The small molecule below binds the protein below.
Small molecule (SMILES): CC(=O)N[C@H]1[C@H](O[C@H]2[C@H](O)[C@@H](NC(C)=O)CO[C@@H]2CO)O[C@H](CO)[C@@H](O)[C@@H]1O

Binding-site contacts:
Ligand atom O6 contacts residue TYR170 of chain 1.A at 3.3 Å.
Ligand atom C8 contacts residue VAL139 of chain 1.A at 4.0 Å (hydrophobic).
Ligand atom C7 contacts residue ASN153 of chain 1.A at 3.3 Å.
Ligand atom C5 contacts residue ASN153 of chain 1.A at 3.8 Å.
Ligand atom N2 contacts residue ASP325 of chain 1.A at 4.2 Å.
Ligand atom O7 contacts residue ASN153 of chain 1.A at 3.2 Å (h-bond).
Ligand atom C3 contacts residue ASN153 of chain 1.A at 3.9 Å.
Ligand atom C4 contacts residue ASN153 of chain 1.A at 4.4 Å.
Ligand atom O7 contacts residue VAL139 of chain 1.A at 4.2 Å.
Ligand atom N2 contacts residue ASN153 of chain 1.A at 3.0 Å (h-bond).
Ligand atom C8 contacts residue ASP325 of chain 1.A at 4.2 Å.
Ligand atom C1 contacts residue ASN153 of chain 1.A at 1.5 Å.
Ligand atom C7 contacts residue ASN141 of chain 1.A at 3.6 Å.
Ligand atom O5 contacts residue ASN153 of chain 1.A at 2.5 Å (h-bond).
Ligand atom C6 contacts residue TYR170 of chain 1.A at 4.4 Å (hydrophobic).
Ligand atom C8 contacts residue LEU172 of chain 1.A at 3.9 Å (hydrophobic).
Ligand atom C8 contacts residue ASN153 of chain 1.A at 4.4 Å.
Ligand atom O7 contacts residue ASN141 of chain 1.A at 3.1 Å (h-bond).
Ligand atom C8 contacts residue TYR170 of chain 1.A at 3.5 Å (hydrophobic).
Ligand atom C7 contacts residue LEU172 of chain 1.A at 4.5 Å (hydrophobic).
Ligand atom C8 contacts residue ASN141 of chain 1.A at 3.8 Å.
Ligand atom C2 contacts residue ASN153 of chain 1.A at 2.5 Å.

Sequence of chain 1.A:
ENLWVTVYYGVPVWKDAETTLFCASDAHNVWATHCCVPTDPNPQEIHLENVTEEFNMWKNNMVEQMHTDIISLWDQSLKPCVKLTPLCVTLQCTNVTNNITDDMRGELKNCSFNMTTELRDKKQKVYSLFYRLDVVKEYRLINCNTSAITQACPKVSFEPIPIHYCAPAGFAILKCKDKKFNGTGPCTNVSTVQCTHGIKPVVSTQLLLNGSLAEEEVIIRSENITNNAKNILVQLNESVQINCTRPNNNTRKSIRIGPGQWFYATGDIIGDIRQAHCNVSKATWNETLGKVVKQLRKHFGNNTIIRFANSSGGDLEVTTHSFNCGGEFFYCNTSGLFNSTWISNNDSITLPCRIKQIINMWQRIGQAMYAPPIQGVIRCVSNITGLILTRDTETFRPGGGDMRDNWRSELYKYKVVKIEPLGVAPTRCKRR